Binding-site contacts:
Ligand atom O4 contacts residue THR37 of chain 1.G at 2.9 Å (h-bond).
Ligand atom C7 contacts residue ASN35 of chain 1.G at 3.6 Å.
Ligand atom C3 contacts residue ASN35 of chain 1.G at 3.8 Å.
Ligand atom C1 contacts residue ASN35 of chain 1.G at 1.4 Å.
Ligand atom O4 contacts residue TRP56 of chain 1.G at 4.2 Å.
Ligand atom C4 contacts residue ASN35 of chain 1.G at 4.2 Å.
Ligand atom C3 contacts residue TRP56 of chain 1.G at 4.0 Å (hydrophobic).
Ligand atom C4 contacts residue THR37 of chain 1.G at 3.4 Å.
Ligand atom O5 contacts residue ASN35 of chain 1.G at 2.3 Å (h-bond).
Ligand atom C6 contacts residue ASN35 of chain 1.G at 3.7 Å.
Ligand atom O2 contacts residue TRP56 of chain 1.G at 3.7 Å.
Ligand atom O2 contacts residue THR59 of chain 1.G at 3.8 Å.
Ligand atom C2 contacts residue TRP56 of chain 1.G at 3.7 Å (hydrophobic).
Ligand atom O4 contacts residue SER73 of chain 1.G at 3.8 Å.
Ligand atom C5 contacts residue ASN35 of chain 1.G at 3.6 Å.
Ligand atom C2 contacts residue ASN35 of chain 1.G at 2.5 Å.
Ligand atom C6 contacts residue PHE30 of chain 1.G at 4.2 Å (hydrophobic).
Ligand atom O3 contacts residue ARG36 of chain 1.G at 3.8 Å.
Ligand atom O4 contacts residue ALA57 of chain 1.G at 4.5 Å.
Ligand atom O3 contacts residue THR37 of chain 1.G at 2.9 Å (h-bond).
Ligand atom C3 contacts residue ASN35 of chain 1.G at 3.9 Å.
Ligand atom C3 contacts residue ARG36 of chain 1.G at 4.1 Å.
Ligand atom O2 contacts residue SER58 of chain 1.G at 4.0 Å.
Ligand atom C2 contacts residue SER58 of chain 1.G at 3.7 Å.
Ligand atom O7 contacts residue ASN35 of chain 1.G at 3.8 Å.
Ligand atom C3 contacts residue THR37 of chain 1.G at 3.8 Å.
Ligand atom O3 contacts residue TRP56 of chain 1.G at 3.1 Å (h-bond).
Ligand atom C4 contacts residue ARG36 of chain 1.G at 4.4 Å.
Ligand atom C4 contacts residue ASN35 of chain 1.G at 4.1 Å.
Ligand atom C1 contacts residue SER58 of chain 1.G at 4.1 Å.
Ligand atom N2 contacts residue ASN35 of chain 1.G at 3.0 Å (h-bond).
Ligand atom C6 contacts residue SER73 of chain 1.G at 4.4 Å.
Ligand atom O4 contacts residue SER58 of chain 1.G at 4.5 Å.
Ligand atom C5 contacts residue ASN35 of chain 1.G at 3.9 Å.
Ligand atom C8 contacts residue SER58 of chain 1.G at 4.2 Å.

The protein below binds the small molecule below.
Small molecule (SMILES): CC(=O)N[C@H]1[C@H](O[C@H]2[C@H](O)[C@@H](NC(C)=O)CO[C@@H]2CO[C@@H]2O[C@@H](C)[C@@H](O)[C@@H](O)[C@@H]2O)O[C@H](CO)[C@@H](O[C@@H]2O[C@H](CO[C@H]3O[C@H](CO)[C@@H](O)[C@H](O)[C@@H]3O)[C@@H](O)[C@H](O[C@H]3O[C@H](CO)[C@@H](O)[C@H](O)[C@@H]3O)[C@@H]2O)[C@@H]1O

Sequence of chain 1.G:
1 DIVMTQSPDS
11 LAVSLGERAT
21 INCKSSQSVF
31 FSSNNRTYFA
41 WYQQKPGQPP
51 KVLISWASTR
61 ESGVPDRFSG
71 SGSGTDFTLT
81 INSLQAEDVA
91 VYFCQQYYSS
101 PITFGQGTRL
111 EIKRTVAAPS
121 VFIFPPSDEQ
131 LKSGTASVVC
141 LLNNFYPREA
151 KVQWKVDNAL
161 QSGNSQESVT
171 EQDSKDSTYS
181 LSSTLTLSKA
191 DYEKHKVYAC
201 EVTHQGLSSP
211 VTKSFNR